Binding-site contacts:
Ligand atom O2 contacts residue GLN121 of chain 1.A at 2.9 Å (h-bond).
Ligand atom O2 contacts residue SER120 of chain 1.A at 2.4 Å (h-bond).
Ligand atom C11 contacts residue NXC1 of chain 2.C at 3.9 Å.
Ligand atom C17 contacts residue VAL184 of chain 1.A at 4.0 Å (hydrophobic).
Ligand atom C15 contacts residue SER120 of chain 1.A at 2.5 Å.
Ligand atom C16 contacts residue SER120 of chain 1.A at 3.5 Å.
Ligand atom P contacts residue SER120 of chain 1.A at 1.5 Å.
Ligand atom O1 contacts residue SER42 of chain 1.A at 4.3 Å.
Ligand atom O1 contacts residue SER120 of chain 1.A at 2.4 Å (h-bond).
Ligand atom C17 contacts residue ILE183 of chain 2.A at 3.8 Å (hydrophobic).
Ligand atom C16 contacts residue HIS188 of chain 1.A at 4.2 Å.
Ligand atom C14 contacts residue SER42 of chain 1.A at 3.8 Å.
Ligand atom P contacts residue GLN121 of chain 1.A at 3.7 Å.
Ligand atom O1 contacts residue ASN84 of chain 1.A at 3.6 Å (h-bond).
Ligand atom C6 contacts residue VAL184 of chain 1.A at 4.2 Å (hydrophobic).
Ligand atom C3 contacts residue THR43 of chain 1.A at 4.2 Å.
Ligand atom C16 contacts residue VAL184 of chain 1.A at 3.5 Å (hydrophobic).
Ligand atom C13 contacts residue SER42 of chain 1.A at 4.0 Å.
Ligand atom C17 contacts residue LEU182 of chain 1.A at 3.4 Å (hydrophobic).
Ligand atom C14 contacts residue HIS188 of chain 1.A at 4.3 Å.
Ligand atom C5 contacts residue VAL184 of chain 1.A at 4.1 Å (hydrophobic).
Ligand atom C17 contacts residue ASN84 of chain 1.A at 4.3 Å.
Ligand atom C13 contacts residue TYR119 of chain 1.A at 4.2 Å (hydrophobic).
Ligand atom O2 contacts residue SER42 of chain 1.A at 2.6 Å (h-bond).
Ligand atom P contacts residue SER42 of chain 1.A at 3.7 Å.
Ligand atom C9 contacts residue LEU81 of chain 1.A at 4.0 Å (hydrophobic).
Ligand atom C15 contacts residue TYR119 of chain 1.A at 4.2 Å (hydrophobic).
Ligand atom O2 contacts residue ASN84 of chain 1.A at 4.0 Å.
Ligand atom C7 contacts residue LEU81 of chain 1.A at 4.3 Å (hydrophobic).
Ligand atom O1 contacts residue HIS188 of chain 1.A at 4.3 Å.
Ligand atom C15 contacts residue HIS188 of chain 1.A at 3.0 Å.
Ligand atom C3 contacts residue SER42 of chain 1.A at 4.0 Å.
Ligand atom C14 contacts residue SER120 of chain 1.A at 3.8 Å.
Ligand atom C9 contacts residue NXC1 of chain 2.C at 3.9 Å.
Ligand atom O1 contacts residue THR150 of chain 1.A at 4.1 Å.
Ligand atom C10 contacts residue VAL184 of chain 1.A at 4.0 Å (hydrophobic).
Ligand atom P contacts residue HIS188 of chain 1.A at 3.9 Å.
Ligand atom C10 contacts residue LEU189 of chain 1.A at 4.1 Å (hydrophobic).
Ligand atom C5 contacts residue LEU189 of chain 1.A at 3.9 Å (hydrophobic).
Ligand atom O2 contacts residue GLY41 of chain 1.A at 3.6 Å.

Sequence of chain 1.A:
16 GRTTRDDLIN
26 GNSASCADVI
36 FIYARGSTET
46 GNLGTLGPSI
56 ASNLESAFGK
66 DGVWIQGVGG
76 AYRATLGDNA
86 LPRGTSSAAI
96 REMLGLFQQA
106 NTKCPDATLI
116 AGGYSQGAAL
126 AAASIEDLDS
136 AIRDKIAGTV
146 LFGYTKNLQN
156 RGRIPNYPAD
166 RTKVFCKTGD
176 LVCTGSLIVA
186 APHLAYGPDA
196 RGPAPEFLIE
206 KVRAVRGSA

A protein and the small-molecule ligand that binds it are described below.
Small molecule (SMILES): CCO[P](=O)(CCCc1cc2CN(C)(C)->[Pt]3(Cl)c2c(CN->3(C)C)c1)Oc1ccc([N+](=O)[O-])cc1

Sequence of chain 2.A:
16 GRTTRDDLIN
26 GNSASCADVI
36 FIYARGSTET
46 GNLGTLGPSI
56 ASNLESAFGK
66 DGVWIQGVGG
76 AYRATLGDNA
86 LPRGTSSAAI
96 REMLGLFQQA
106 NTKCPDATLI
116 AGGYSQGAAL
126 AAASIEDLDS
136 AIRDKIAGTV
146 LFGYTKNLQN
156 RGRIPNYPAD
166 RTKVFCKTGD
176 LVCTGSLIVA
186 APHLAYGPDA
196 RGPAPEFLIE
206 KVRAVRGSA